This small molecule binds to this protein.
Small molecule (SMILES): Nc1nc(N)c(CCC[C@@H](c2ccc(C(=O)N[C@@H](CCC(=O)N[C@H](CCC(=O)N[C@H](CCC(=O)N[C@H](CCC(=O)N[C@H](CCC(=O)O)C(=O)O)C(=O)O)C(=O)O)C(=O)O)C(=O)O)cc2)C(O)(O)C(F)(F)F)c(O)n1

Sequence of chain 1.A:
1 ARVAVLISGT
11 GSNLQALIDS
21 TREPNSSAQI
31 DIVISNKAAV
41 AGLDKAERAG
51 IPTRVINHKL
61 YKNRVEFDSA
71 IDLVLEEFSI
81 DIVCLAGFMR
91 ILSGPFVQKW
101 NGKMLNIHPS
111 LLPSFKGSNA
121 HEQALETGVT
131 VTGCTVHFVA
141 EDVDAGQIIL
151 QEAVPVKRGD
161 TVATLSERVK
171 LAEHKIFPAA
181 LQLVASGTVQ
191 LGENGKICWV

Binding-site contacts:
Ligand atom N2 contacts residue ALA140 of chain 1.A at 3.6 Å.
Ligand atom O11 contacts residue ARG90 of chain 1.A at 3.4 Å (salt-bridge).
Ligand atom N2 contacts residue GLU141 of chain 1.A at 3.0 Å (salt-bridge).
Ligand atom F1 contacts residue MET89 of chain 1.A at 3.4 Å.
Ligand atom C15 contacts residue MET89 of chain 1.A at 3.1 Å (hydrophobic).
Ligand atom C12 contacts residue VAL143 of chain 1.A at 3.5 Å (hydrophobic).
Ligand atom F2 contacts residue MET89 of chain 1.A at 3.4 Å.
Ligand atom N2 contacts residue ILE91 of chain 1.A at 3.6 Å.
Ligand atom OA2 contacts residue HIS108 of chain 1.A at 2.8 Å (h-bond).
Ligand atom OA1 contacts residue GLY117 of chain 1.A at 3.3 Å (h-bond).
Ligand atom C1A contacts residue ARG64 of chain 1.A at 3.5 Å.
Ligand atom C9 contacts residue VAL139 of chain 1.A at 3.6 Å (hydrophobic).
Ligand atom N8 contacts residue ILE91 of chain 1.A at 3.7 Å.
Ligand atom F2 contacts residue SER118 of chain 1.A at 3.6 Å.
Ligand atom N3 contacts residue GLU141 of chain 1.A at 3.7 Å.
Ligand atom N1 contacts residue LEU92 of chain 1.A at 3.0 Å (h-bond).
Ligand atom C contacts residue ILE91 of chain 1.A at 3.7 Å (hydrophobic).
Ligand atom C1 contacts residue ASP144 of chain 1.A at 2.9 Å.
Ligand atom O1A contacts residue ARG64 of chain 1.A at 3.1 Å (salt-bridge).
Ligand atom C5 contacts residue ASP144 of chain 1.A at 3.4 Å.
Ligand atom F3 contacts residue HIS108 of chain 1.A at 3.6 Å.
Ligand atom F3 contacts residue PRO109 of chain 1.A at 3.4 Å.
Ligand atom OA2 contacts residue ASN106 of chain 1.A at 3.2 Å (h-bond).
Ligand atom O1 contacts residue VAL143 of chain 1.A at 3.5 Å.
Ligand atom C1A contacts residue ARG90 of chain 1.A at 3.6 Å.
Ligand atom N8 contacts residue ARG90 of chain 1.A at 2.9 Å (salt-bridge).
Ligand atom OA1 contacts residue HIS108 of chain 1.A at 3.2 Å (h-bond).
Ligand atom O1A contacts residue ILE91 of chain 1.A at 3.1 Å (h-bond).
Ligand atom N3 contacts residue ALA140 of chain 1.A at 2.9 Å (h-bond).
Ligand atom OA1 contacts residue ASP144 of chain 1.A at 2.8 Å (salt-bridge).
Ligand atom C8 contacts residue ALA140 of chain 1.A at 3.6 Å (hydrophobic).
Ligand atom N1A contacts residue MET89 of chain 1.A at 3.1 Å (h-bond).
Ligand atom C5 contacts residue HIS108 of chain 1.A at 3.5 Å.
Ligand atom N8 contacts residue LEU92 of chain 1.A at 3.5 Å (h-bond).
Ligand atom O11 contacts residue ARG64 of chain 1.A at 3.0 Å (salt-bridge).
Ligand atom N2 contacts residue LEU92 of chain 1.A at 3.0 Å (h-bond).
Ligand atom C10 contacts residue ASP144 of chain 1.A at 3.7 Å.
Ligand atom CB1 contacts residue MET89 of chain 1.A at 3.4 Å (hydrophobic).
Ligand atom OA2 contacts residue ASP144 of chain 1.A at 2.6 Å (salt-bridge).
Ligand atom O1 contacts residue ASP144 of chain 1.A at 3.1 Å (salt-bridge).